Sequence of chain 1.A:
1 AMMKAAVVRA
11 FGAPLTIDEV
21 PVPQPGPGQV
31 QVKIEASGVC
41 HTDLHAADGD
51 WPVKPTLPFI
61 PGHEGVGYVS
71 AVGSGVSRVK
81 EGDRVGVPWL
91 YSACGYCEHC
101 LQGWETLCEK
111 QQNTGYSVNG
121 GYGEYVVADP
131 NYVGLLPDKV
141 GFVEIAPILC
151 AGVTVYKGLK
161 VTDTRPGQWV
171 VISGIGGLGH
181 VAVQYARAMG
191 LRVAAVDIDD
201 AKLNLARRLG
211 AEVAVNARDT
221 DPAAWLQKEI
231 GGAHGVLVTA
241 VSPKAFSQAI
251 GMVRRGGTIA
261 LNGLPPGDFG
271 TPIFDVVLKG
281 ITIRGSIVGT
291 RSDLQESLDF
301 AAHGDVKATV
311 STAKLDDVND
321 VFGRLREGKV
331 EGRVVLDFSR

A small-molecule ligand and the protein it binds are described below.
Small molecule (SMILES): CC(C)OP(=O)(O)O

Binding-site contacts:
Ligand atom C1 contacts residue HIS63 of chain 1.A at 3.6 Å.
Ligand atom C2 contacts residue TRP89 of chain 1.A at 4.4 Å (hydrophobic).
Ligand atom C2 contacts residue CYS150 of chain 1.A at 4.5 Å (hydrophobic).
Ligand atom C3 contacts residue TRP89 of chain 1.A at 3.8 Å (hydrophobic).
Ligand atom C1 contacts residue TRP89 of chain 1.A at 3.6 Å (hydrophobic).
Ligand atom C1 contacts residue THR42 of chain 1.A at 4.2 Å.
Ligand atom O1P contacts residue ILE287 of chain 1.A at 3.9 Å.
Ligand atom C3 contacts residue THR42 of chain 1.A at 4.0 Å.
Ligand atom O1P contacts residue THR42 of chain 1.A at 2.6 Å (h-bond).
Ligand atom C3 contacts residue VAL288 of chain 1.A at 4.3 Å (hydrophobic).
Ligand atom C1 contacts residue CYS150 of chain 1.A at 4.2 Å (hydrophobic).
Ligand atom C2 contacts residue HIS63 of chain 1.A at 4.5 Å.
Ligand atom C1 contacts residue VAL288 of chain 1.A at 3.6 Å (hydrophobic).
Ligand atom C2 contacts residue VAL288 of chain 1.A at 4.0 Å (hydrophobic).
Ligand atom C3 contacts residue ILE287 of chain 1.A at 3.5 Å (hydrophobic).
Ligand atom C2 contacts residue ILE287 of chain 1.A at 3.9 Å (hydrophobic).
Ligand atom O1P contacts residue HIS63 of chain 1.A at 4.4 Å.
Ligand atom C2 contacts residue THR42 of chain 1.A at 3.4 Å.
Ligand atom O1P contacts residue CYS150 of chain 1.A at 4.1 Å.